This small molecule binds to this protein.
Small molecule (SMILES): CC(=O)N[C@@H](CCC(=O)O)C(=O)O

Sequence of chain 1.C:
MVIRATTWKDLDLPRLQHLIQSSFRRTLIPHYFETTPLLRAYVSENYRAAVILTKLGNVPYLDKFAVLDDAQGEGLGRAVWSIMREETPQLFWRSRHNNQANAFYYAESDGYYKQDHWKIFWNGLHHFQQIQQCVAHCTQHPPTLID

Binding-site contacts:
Ligand atom OXT contacts residue ASP66 of chain 1.C at 3.6 Å.
Ligand atom N2 contacts residue ASP66 of chain 1.C at 3.3 Å (salt-bridge).
Ligand atom O contacts residue ASP66 of chain 1.C at 3.3 Å (salt-bridge).
Ligand atom C8 contacts residue TRP96 of chain 1.C at 4.0 Å (hydrophobic).
Ligand atom O7 contacts residue PHE68 of chain 1.C at 2.9 Å (h-bond).
Ligand atom C contacts residue ASP66 of chain 1.C at 3.1 Å.
Ligand atom C contacts residue ARG97 of chain 1.C at 4.2 Å.
Ligand atom O contacts residue LYS67 of chain 1.C at 2.8 Å (salt-bridge).
Ligand atom CD contacts residue PHE27 of chain 1.C at 4.0 Å (hydrophobic).
Ligand atom CB contacts residue TRP121 of chain 1.C at 4.3 Å (hydrophobic).
Ligand atom C7 contacts residue ARG97 of chain 1.C at 3.8 Å.
Ligand atom O7 contacts residue ASP66 of chain 1.C at 3.9 Å.
Ligand atom OE1 contacts residue ARG99 of chain 1.C at 3.6 Å.
Ligand atom OXT contacts residue ARG97 of chain 1.C at 3.1 Å (salt-bridge).
Ligand atom C7 contacts residue LYS67 of chain 1.C at 3.9 Å.
Ligand atom C7 contacts residue LEU65 of chain 1.C at 4.1 Å (hydrophobic).
Ligand atom O7 contacts residue PHE27 of chain 1.C at 3.3 Å.
Ligand atom C8 contacts residue ARG97 of chain 1.C at 3.5 Å.
Ligand atom C7 contacts residue PHE68 of chain 1.C at 3.7 Å (hydrophobic).
Ligand atom CD contacts residue LEU148 of chain 1.C at 3.8 Å (hydrophobic).
Ligand atom C8 contacts residue PHE68 of chain 1.C at 3.9 Å (hydrophobic).
Ligand atom OXT contacts residue TYR64 of chain 1.C at 3.5 Å (h-bond).
Ligand atom C7 contacts residue ASP66 of chain 1.C at 3.7 Å.
Ligand atom OE2 contacts residue ARG99 of chain 1.C at 4.1 Å.
Ligand atom CG contacts residue LEU148 of chain 1.C at 3.6 Å (hydrophobic).
Ligand atom OE2 contacts residue ARG29 of chain 1.C at 3.1 Å (salt-bridge).
Ligand atom C8 contacts residue TYR108 of chain 1.C at 3.8 Å (hydrophobic).
Ligand atom O7 contacts residue LYS67 of chain 1.C at 3.5 Å.
Ligand atom CB contacts residue PHE27 of chain 1.C at 4.0 Å (hydrophobic).
Ligand atom CD contacts residue TRP121 of chain 1.C at 4.2 Å (hydrophobic).
Ligand atom O contacts residue THR147 of chain 1.C at 3.8 Å.
Ligand atom CG contacts residue PHE27 of chain 1.C at 4.0 Å (hydrophobic).
Ligand atom OE2 contacts residue LEU148 of chain 1.C at 3.8 Å.
Ligand atom C contacts residue LYS67 of chain 1.C at 3.8 Å.
Ligand atom OE1 contacts residue ARG29 of chain 1.C at 2.9 Å (salt-bridge).
Ligand atom CA contacts residue ASP66 of chain 1.C at 3.4 Å.
Ligand atom OE1 contacts residue PHE27 of chain 1.C at 3.8 Å.
Ligand atom N2 contacts residue ARG97 of chain 1.C at 3.4 Å (salt-bridge).
Ligand atom C8 contacts residue LEU65 of chain 1.C at 3.5 Å (hydrophobic).
Ligand atom CD contacts residue ARG29 of chain 1.C at 3.5 Å.